Sequence of chain 17.C:
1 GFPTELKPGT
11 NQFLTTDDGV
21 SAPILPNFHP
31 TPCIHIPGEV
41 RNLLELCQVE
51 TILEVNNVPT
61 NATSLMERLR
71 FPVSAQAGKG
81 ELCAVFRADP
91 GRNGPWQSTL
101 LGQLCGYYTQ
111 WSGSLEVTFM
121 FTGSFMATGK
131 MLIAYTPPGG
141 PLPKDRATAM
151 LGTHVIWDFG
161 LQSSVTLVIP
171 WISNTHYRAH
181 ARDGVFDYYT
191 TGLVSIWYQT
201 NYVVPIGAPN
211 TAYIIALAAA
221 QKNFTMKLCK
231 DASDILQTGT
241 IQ

Sequence of chain 17.A:
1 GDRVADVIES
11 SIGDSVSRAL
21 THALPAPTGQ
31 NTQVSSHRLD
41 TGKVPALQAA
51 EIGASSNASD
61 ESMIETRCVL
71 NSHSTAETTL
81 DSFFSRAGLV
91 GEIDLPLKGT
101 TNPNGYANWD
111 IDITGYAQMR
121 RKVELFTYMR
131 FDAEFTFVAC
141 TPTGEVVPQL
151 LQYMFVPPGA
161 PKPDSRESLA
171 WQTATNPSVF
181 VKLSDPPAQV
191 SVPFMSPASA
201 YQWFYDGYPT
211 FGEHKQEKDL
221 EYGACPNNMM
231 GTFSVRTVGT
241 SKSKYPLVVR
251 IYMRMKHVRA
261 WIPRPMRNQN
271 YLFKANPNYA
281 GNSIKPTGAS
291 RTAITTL

Binding-site contacts:
Ligand atom CAX contacts residue TRP203 of chain 17.A at 3.5 Å (hydrophobic).
Ligand atom NBD contacts residue ASN228 of chain 17.A at 3.9 Å.
Ligand atom CAD contacts residue PHE137 of chain 17.A at 3.8 Å (hydrophobic).
Ligand atom CAM contacts residue PRO177 of chain 17.A at 3.7 Å (hydrophobic).
Ligand atom CAN contacts residue ILE111 of chain 17.A at 3.6 Å (hydrophobic).
Ligand atom CAJ contacts residue ILE24 of chain 17.C at 3.9 Å (hydrophobic).
Ligand atom CAS contacts residue TRP203 of chain 17.A at 3.4 Å (hydrophobic).
Ligand atom CAE contacts residue ASN228 of chain 17.A at 3.4 Å.
Ligand atom CAS contacts residue ASN228 of chain 17.A at 3.8 Å.
Ligand atom CAG contacts residue ASN228 of chain 17.A at 3.2 Å.
Ligand atom CAI contacts residue PHE135 of chain 17.A at 3.7 Å (hydrophobic).
Ligand atom CAA contacts residue TYR153 of chain 17.A at 3.9 Å (hydrophobic).
Ligand atom CAA contacts residue VAL179 of chain 17.A at 3.4 Å (hydrophobic).
Ligand atom CAF contacts residue THR114 of chain 17.A at 3.6 Å.
Ligand atom CAI contacts residue VAL192 of chain 17.A at 3.8 Å (hydrophobic).
Ligand atom CAM contacts residue PHE155 of chain 17.A at 3.8 Å (hydrophobic).
Ligand atom CBA contacts residue ASN228 of chain 17.A at 3.7 Å.
Ligand atom NAT contacts residue PHE155 of chain 17.A at 3.9 Å.
Ligand atom OAC contacts residue TRP203 of chain 17.A at 3.9 Å.
Ligand atom CAE contacts residue GLN202 of chain 17.A at 3.4 Å.
Ligand atom CAA contacts residue PRO177 of chain 17.A at 3.2 Å (hydrophobic).
Ligand atom OAC contacts residue ILE113 of chain 17.A at 3.3 Å (h-bond).
Ligand atom CAJ contacts residue PHE155 of chain 17.A at 3.7 Å (hydrophobic).
Ligand atom CAF contacts residue ASP112 of chain 17.A at 3.6 Å.
Ligand atom CAS contacts residue TYR201 of chain 17.A at 3.6 Å (hydrophobic).
Ligand atom OAW contacts residue MET195 of chain 17.A at 3.2 Å.
Ligand atom NBD contacts residue TRP203 of chain 17.A at 3.2 Å.
Ligand atom CAH contacts residue THR114 of chain 17.A at 3.8 Å.
Ligand atom CAN contacts residue PHE135 of chain 17.A at 3.7 Å (hydrophobic).
Ligand atom CAG contacts residue GLN202 of chain 17.A at 3.4 Å.
Ligand atom CAK contacts residue PHE135 of chain 17.A at 3.7 Å (hydrophobic).
Ligand atom CAA contacts residue SER178 of chain 17.A at 3.5 Å.
Ligand atom CAR contacts residue TYR201 of chain 17.A at 3.4 Å (hydrophobic).
Ligand atom CAG contacts residue TRP203 of chain 17.A at 3.7 Å (hydrophobic).
Ligand atom CBA contacts residue TRP203 of chain 17.A at 3.5 Å (hydrophobic).
Ligand atom OAC contacts residue ASP112 of chain 17.A at 3.7 Å.
Ligand atom CAL contacts residue PHE155 of chain 17.A at 3.7 Å (hydrophobic).
Ligand atom CAO contacts residue ILE111 of chain 17.A at 3.8 Å (hydrophobic).
Ligand atom CAH contacts residue ASP112 of chain 17.A at 3.4 Å.
Ligand atom NBC contacts residue TRP203 of chain 17.A at 3.8 Å.

This protein binds this small molecule.
Small molecule (SMILES): CCO/N=C/c1ccc(OCC[C@@H](C)CCN2CCN(c3ccncc3)C2=O)cc1

Sequence of chain 18.C:
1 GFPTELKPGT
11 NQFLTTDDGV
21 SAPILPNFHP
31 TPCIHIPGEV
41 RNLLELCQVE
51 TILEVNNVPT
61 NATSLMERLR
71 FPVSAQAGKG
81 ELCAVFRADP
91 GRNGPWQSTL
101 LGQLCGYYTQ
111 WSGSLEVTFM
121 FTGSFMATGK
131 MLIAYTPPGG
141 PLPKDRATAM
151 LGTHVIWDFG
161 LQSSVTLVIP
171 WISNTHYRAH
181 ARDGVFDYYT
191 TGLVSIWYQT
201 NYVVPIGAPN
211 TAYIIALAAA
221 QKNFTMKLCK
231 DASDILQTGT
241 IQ